Sequence of chain 1.C:
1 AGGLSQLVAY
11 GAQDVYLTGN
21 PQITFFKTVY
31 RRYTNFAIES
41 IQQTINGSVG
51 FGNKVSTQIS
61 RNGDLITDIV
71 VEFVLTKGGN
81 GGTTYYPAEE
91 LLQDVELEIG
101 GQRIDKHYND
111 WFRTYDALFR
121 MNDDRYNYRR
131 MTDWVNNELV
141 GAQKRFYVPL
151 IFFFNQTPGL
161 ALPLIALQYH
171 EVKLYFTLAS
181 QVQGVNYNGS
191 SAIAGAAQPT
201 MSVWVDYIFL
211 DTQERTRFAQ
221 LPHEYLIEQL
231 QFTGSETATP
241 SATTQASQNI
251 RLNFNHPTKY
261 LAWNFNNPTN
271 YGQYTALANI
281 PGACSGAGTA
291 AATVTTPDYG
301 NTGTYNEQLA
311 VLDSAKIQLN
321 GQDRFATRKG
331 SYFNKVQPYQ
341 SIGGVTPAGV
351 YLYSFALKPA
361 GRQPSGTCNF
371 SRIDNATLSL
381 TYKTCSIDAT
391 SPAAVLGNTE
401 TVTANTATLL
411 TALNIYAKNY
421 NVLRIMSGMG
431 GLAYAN

Binding-site contacts:
Ligand atom C4 contacts residue ASN279 of chain 1.C at 4.1 Å.
Ligand atom C6 contacts residue ALA290 of chain 1.C at 3.8 Å (hydrophobic).
Ligand atom C5 contacts residue ASN279 of chain 1.C at 3.6 Å.
Ligand atom O2 contacts residue ASN279 of chain 1.C at 2.8 Å (h-bond).
Ligand atom O6 contacts residue GLY288 of chain 1.C at 3.7 Å.
Ligand atom O2 contacts residue 7CV5 of chain 3.N at 4.0 Å.
Ligand atom O5 contacts residue THR390 of chain 1.C at 4.3 Å.
Ligand atom C2 contacts residue ALA292 of chain 1.C at 4.3 Å (hydrophobic).
Ligand atom O5 contacts residue ASN279 of chain 1.C at 2.3 Å (h-bond).
Ligand atom C6 contacts residue 7CV5 of chain 3.N at 3.6 Å.
Ligand atom O6 contacts residue PRO392 of chain 1.C at 3.6 Å.
Ligand atom O6 contacts residue ALA292 of chain 1.C at 3.9 Å.
Ligand atom C5 contacts residue GLY288 of chain 1.C at 4.3 Å.
Ligand atom C1 contacts residue ASN279 of chain 1.C at 1.4 Å.
Ligand atom C3 contacts residue THR390 of chain 1.C at 3.8 Å.
Ligand atom C6 contacts residue PRO392 of chain 1.C at 4.1 Å (hydrophobic).
Ligand atom O3 contacts residue THR390 of chain 1.C at 3.0 Å (h-bond).
Ligand atom O2 contacts residue THR289 of chain 1.C at 4.4 Å.
Ligand atom C3 contacts residue 7CV5 of chain 3.N at 4.0 Å.
Ligand atom O5 contacts residue GLY288 of chain 1.C at 4.4 Å.
Ligand atom O2 contacts residue ALA290 of chain 1.C at 4.1 Å.
Ligand atom C1 contacts residue THR289 of chain 1.C at 4.1 Å.
Ligand atom C2 contacts residue THR289 of chain 1.C at 4.4 Å.
Ligand atom C4 contacts residue THR390 of chain 1.C at 4.0 Å.
Ligand atom O5 contacts residue PRO392 of chain 1.C at 4.0 Å.
Ligand atom O4 contacts residue THR390 of chain 1.C at 4.5 Å.
Ligand atom O2 contacts residue ALA292 of chain 1.C at 3.7 Å.
Ligand atom O6 contacts residue 7CV5 of chain 3.N at 3.2 Å (h-bond).
Ligand atom C2 contacts residue ASN279 of chain 1.C at 2.3 Å.
Ligand atom C3 contacts residue THR289 of chain 1.C at 4.1 Å.
Ligand atom C2 contacts residue THR390 of chain 1.C at 3.9 Å.
Ligand atom C1 contacts residue 7CV5 of chain 3.N at 4.2 Å.
Ligand atom C3 contacts residue ASN279 of chain 1.C at 3.7 Å.
Ligand atom C5 contacts residue THR289 of chain 1.C at 4.3 Å.
Ligand atom C1 contacts residue ALA292 of chain 1.C at 3.7 Å (hydrophobic).
Ligand atom C1 contacts residue THR390 of chain 1.C at 4.1 Å.
Ligand atom O5 contacts residue ALA290 of chain 1.C at 4.0 Å.
Ligand atom C6 contacts residue ALA292 of chain 1.C at 4.3 Å (hydrophobic).
Ligand atom C2 contacts residue 7CV5 of chain 3.N at 4.3 Å.
Ligand atom O2 contacts residue THR390 of chain 1.C at 4.4 Å.

The small molecule below binds the protein below.
Small molecule (SMILES): C[C@@H]1O[C@@H](O[C@H]2[C@H](O[C@@H]3OC[C@@H](O)[C@H](O)[C@H]3O)[C@@H](CO)OC[C@@H]2O)[C@@H](O[C@H]2O[C@H](CO)[C@H](O)[C@H](O)[C@H]2O)[C@H](O[C@H]2O[C@H](C)[C@@H](O)[C@H](O[C@H]3O[C@H](CO)[C@@H](O)[C@H](O)[C@@H]3O)[C@@H]2O)[C@@H]1O[C@@H]1OC[C@@H](O)[C@H](O)[C@H]1O